This small molecule binds to this protein.
Small molecule (SMILES): CC(C)(O)C(=O)SCCNC(=O)CCNC(=O)[C@H](O)C(C)(C)COP(=O)(O)OP(=O)(O)OC[C@H]1O[C@@H](n2cnc3c(N)ncnc32)[C@H](O)[C@@H]1OP(=O)(O)O

Sequence of chain 1.B:
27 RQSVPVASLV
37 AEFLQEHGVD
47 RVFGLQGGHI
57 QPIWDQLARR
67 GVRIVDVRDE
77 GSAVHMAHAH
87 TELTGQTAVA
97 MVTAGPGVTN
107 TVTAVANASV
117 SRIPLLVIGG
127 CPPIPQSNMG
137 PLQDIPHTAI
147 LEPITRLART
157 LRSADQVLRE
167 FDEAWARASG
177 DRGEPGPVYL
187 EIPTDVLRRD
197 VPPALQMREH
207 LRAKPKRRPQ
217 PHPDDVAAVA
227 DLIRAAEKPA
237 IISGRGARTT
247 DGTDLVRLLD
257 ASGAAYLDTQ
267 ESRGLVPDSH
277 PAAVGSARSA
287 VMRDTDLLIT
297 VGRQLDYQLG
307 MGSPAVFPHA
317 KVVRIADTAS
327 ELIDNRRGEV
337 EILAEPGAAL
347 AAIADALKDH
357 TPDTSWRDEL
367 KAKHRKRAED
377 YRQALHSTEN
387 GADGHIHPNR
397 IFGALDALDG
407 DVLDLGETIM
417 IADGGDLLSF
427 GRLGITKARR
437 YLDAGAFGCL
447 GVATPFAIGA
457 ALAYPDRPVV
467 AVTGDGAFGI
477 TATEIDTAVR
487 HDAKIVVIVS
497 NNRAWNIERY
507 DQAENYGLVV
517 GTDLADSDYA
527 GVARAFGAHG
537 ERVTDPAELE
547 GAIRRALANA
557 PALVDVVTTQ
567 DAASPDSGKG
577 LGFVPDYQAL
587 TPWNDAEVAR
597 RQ

Sequence of chain 1.A:
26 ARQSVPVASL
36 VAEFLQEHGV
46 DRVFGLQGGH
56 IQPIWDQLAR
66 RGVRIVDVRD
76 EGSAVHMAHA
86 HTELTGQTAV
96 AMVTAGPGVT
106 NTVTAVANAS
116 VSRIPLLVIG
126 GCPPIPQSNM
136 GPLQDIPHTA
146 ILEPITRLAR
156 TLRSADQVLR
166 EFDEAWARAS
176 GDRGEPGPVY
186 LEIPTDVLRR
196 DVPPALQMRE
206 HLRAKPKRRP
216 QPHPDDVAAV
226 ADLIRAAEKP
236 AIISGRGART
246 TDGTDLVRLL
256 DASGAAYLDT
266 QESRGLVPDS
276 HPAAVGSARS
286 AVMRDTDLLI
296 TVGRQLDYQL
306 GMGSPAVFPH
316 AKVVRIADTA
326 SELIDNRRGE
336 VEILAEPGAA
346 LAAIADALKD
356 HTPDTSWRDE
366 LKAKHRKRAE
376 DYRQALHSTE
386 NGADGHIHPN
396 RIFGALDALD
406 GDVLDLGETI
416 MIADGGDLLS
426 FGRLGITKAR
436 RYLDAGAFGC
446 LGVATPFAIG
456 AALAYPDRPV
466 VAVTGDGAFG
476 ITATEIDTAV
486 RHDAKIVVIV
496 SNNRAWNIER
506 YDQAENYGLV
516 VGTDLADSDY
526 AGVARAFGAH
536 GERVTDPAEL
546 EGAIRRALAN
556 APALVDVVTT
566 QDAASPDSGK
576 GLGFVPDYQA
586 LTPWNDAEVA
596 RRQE

Binding-site contacts:
Ligand atom O7A contacts residue SER285 of chain 1.B at 3.0 Å (h-bond).
Ligand atom O3 contacts residue TPW1 of chain 1.G at 3.4 Å.
Ligand atom C4A contacts residue SER282 of chain 1.B at 3.5 Å.
Ligand atom O3A contacts residue ARG284 of chain 1.B at 3.3 Å.
Ligand atom N1A contacts residue ALA374 of chain 1.B at 3.6 Å.
Ligand atom O9A contacts residue SER285 of chain 1.B at 2.8 Å (h-bond).
Ligand atom P3B contacts residue SER285 of chain 1.B at 3.6 Å.
Ligand atom O8A contacts residue ARG373 of chain 1.B at 3.3 Å (salt-bridge).
Ligand atom O9P contacts residue GLN266 of chain 1.B at 3.0 Å (h-bond).
Ligand atom O2A contacts residue ARG428 of chain 1.B at 2.8 Å (salt-bridge).
Ligand atom CAP contacts residue ARG428 of chain 1.B at 3.5 Å.
Ligand atom S1P contacts residue LEU577 of chain 1.B at 3.7 Å.
Ligand atom O1 contacts residue TPW1 of chain 1.G at 3.1 Å (h-bond).
Ligand atom N7A contacts residue GLY281 of chain 1.B at 3.4 Å (h-bond).
Ligand atom C2 contacts residue GLU504 of chain 1.B at 2.9 Å.
Ligand atom O2B contacts residue GLY281 of chain 1.B at 3.6 Å.
Ligand atom C6P contacts residue ASP572 of chain 1.B at 3.7 Å.
Ligand atom C4 contacts residue LEU138 of chain 1.A at 3.6 Å (hydrophobic).
Ligand atom O2B contacts residue ARG284 of chain 1.B at 3.2 Å (salt-bridge).
Ligand atom O2B contacts residue SER282 of chain 1.B at 3.1 Å.
Ligand atom O5P contacts residue GLY444 of chain 1.B at 3.4 Å.
Ligand atom O9P contacts residue GLN304 of chain 1.B at 3.6 Å (h-bond).
Ligand atom O4A contacts residue ARG284 of chain 1.B at 3.0 Å (salt-bridge).
Ligand atom O2B contacts residue ALA283 of chain 1.B at 3.6 Å (h-bond).
Ligand atom C1 contacts residue TPW1 of chain 1.G at 3.3 Å.
Ligand atom O3 contacts residue GLY54 of chain 1.A at 3.0 Å (h-bond).
Ligand atom N1A contacts residue TYR377 of chain 1.B at 3.6 Å.
Ligand atom C4 contacts residue LEU577 of chain 1.B at 3.7 Å (hydrophobic).
Ligand atom O1 contacts residue GLN139 of chain 1.A at 3.2 Å (h-bond).
Ligand atom O7A contacts residue ARG373 of chain 1.B at 3.5 Å (salt-bridge).
Ligand atom C7P contacts residue LEU577 of chain 1.B at 3.7 Å (hydrophobic).
Ligand atom O5A contacts residue LYS575 of chain 1.B at 2.8 Å (salt-bridge).
Ligand atom CAP contacts residue ASP572 of chain 1.B at 3.6 Å.
Ligand atom C8A contacts residue GLY281 of chain 1.B at 3.1 Å.
Ligand atom OAP contacts residue ASP572 of chain 1.B at 2.8 Å (salt-bridge).
Ligand atom O4B contacts residue LEU429 of chain 1.B at 3.6 Å.
Ligand atom O7A contacts residue ARG284 of chain 1.B at 3.4 Å (salt-bridge).
Ligand atom N3A contacts residue SER282 of chain 1.B at 3.6 Å.
Ligand atom CEP contacts residue GLN304 of chain 1.B at 3.6 Å.
Ligand atom O3B contacts residue ARG373 of chain 1.B at 3.5 Å (salt-bridge).